Binding-site contacts:
Ligand atom C3 contacts residue PRO60 of chain 1.A at 4.3 Å (hydrophobic).
Ligand atom N2 contacts residue ASN62 of chain 1.A at 2.9 Å (h-bond).
Ligand atom O7 contacts residue ASN62 of chain 1.A at 4.4 Å.
Ligand atom N2 contacts residue PRO59 of chain 1.A at 4.2 Å.
Ligand atom C8 contacts residue PRO60 of chain 1.A at 3.7 Å (hydrophobic).
Ligand atom O5 contacts residue ASN62 of chain 1.A at 2.4 Å (h-bond).
Ligand atom O3 contacts residue PRO59 of chain 1.A at 3.9 Å.
Ligand atom C8 contacts residue ASN55 of chain 1.A at 3.5 Å.
Ligand atom C3 contacts residue PRO59 of chain 1.A at 4.2 Å (hydrophobic).
Ligand atom C7 contacts residue ASN62 of chain 1.A at 3.9 Å.
Ligand atom C1 contacts residue PRO60 of chain 1.A at 3.6 Å (hydrophobic).
Ligand atom C7 contacts residue PRO60 of chain 1.A at 3.8 Å (hydrophobic).
Ligand atom C8 contacts residue PRO59 of chain 1.A at 4.2 Å (hydrophobic).
Ligand atom C2 contacts residue PRO60 of chain 1.A at 3.7 Å (hydrophobic).
Ligand atom C3 contacts residue ASN62 of chain 1.A at 3.8 Å.
Ligand atom C1 contacts residue ASN62 of chain 1.A at 1.4 Å.
Ligand atom C2 contacts residue ASN62 of chain 1.A at 2.5 Å.
Ligand atom C7 contacts residue PRO59 of chain 1.A at 4.3 Å (hydrophobic).
Ligand atom C5 contacts residue ASN62 of chain 1.A at 3.7 Å.
Ligand atom C4 contacts residue ASN62 of chain 1.A at 4.2 Å.
Ligand atom N2 contacts residue PRO60 of chain 1.A at 2.9 Å (h-bond).

This protein binds this small molecule.
Small molecule (SMILES): CC(=O)N[C@@H]1[C@@H](O)[C@H](O)[C@@H](CO)O[C@H]1O

Sequence of chain 1.A:
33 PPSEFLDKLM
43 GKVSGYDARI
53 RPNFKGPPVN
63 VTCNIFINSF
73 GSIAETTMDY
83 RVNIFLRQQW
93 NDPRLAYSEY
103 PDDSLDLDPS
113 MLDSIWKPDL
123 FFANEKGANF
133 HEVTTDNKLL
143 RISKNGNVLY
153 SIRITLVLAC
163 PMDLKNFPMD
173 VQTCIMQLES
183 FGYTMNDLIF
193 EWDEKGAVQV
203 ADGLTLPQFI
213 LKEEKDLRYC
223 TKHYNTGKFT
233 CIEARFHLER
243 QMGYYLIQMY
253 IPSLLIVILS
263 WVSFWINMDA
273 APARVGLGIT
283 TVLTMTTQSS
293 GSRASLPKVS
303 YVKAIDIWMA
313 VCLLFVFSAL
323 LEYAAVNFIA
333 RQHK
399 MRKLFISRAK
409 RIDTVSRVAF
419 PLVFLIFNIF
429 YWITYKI